Binding-site contacts:
Ligand atom C1 contacts residue THR41 of chain 3.A at 3.1 Å.
Ligand atom C3 contacts residue HIS143 of chain 3.A at 3.9 Å.
Ligand atom O4 contacts residue THR41 of chain 3.A at 3.8 Å.
Ligand atom C1 contacts residue MET71 of chain 3.A at 3.2 Å (hydrophobic).
Ligand atom C5 contacts residue GLY139 of chain 3.A at 4.0 Å.
Ligand atom N2 contacts residue PHE146 of chain 3.A at 3.5 Å.
Ligand atom C5 contacts residue VAL138 of chain 3.A at 3.6 Å (hydrophobic).
Ligand atom O1 contacts residue ASP72 of chain 3.A at 3.0 Å (salt-bridge).
Ligand atom C2 contacts residue ASP72 of chain 3.A at 3.6 Å.
Ligand atom O5 contacts residue HIS143 of chain 3.A at 2.8 Å (h-bond).
Ligand atom C2 contacts residue MET71 of chain 3.A at 3.8 Å (hydrophobic).
Ligand atom C5 contacts residue HIS143 of chain 3.A at 3.5 Å.
Ligand atom O4 contacts residue GLY137 of chain 3.A at 3.4 Å.
Ligand atom P contacts residue LYS208 of chain 3.A at 4.0 Å.
Ligand atom O3 contacts residue ALA145 of chain 3.A at 3.4 Å (h-bond).
Ligand atom O4 contacts residue VAL138 of chain 3.A at 3.8 Å.
Ligand atom O1 contacts residue THR41 of chain 3.A at 2.8 Å (h-bond).
Ligand atom N2 contacts residue ASP72 of chain 3.A at 3.6 Å.
Ligand atom N2 contacts residue TYR85 of chain 3.A at 3.5 Å (h-bond).
Ligand atom C6 contacts residue LYS208 of chain 3.A at 3.3 Å.
Ligand atom C4 contacts residue THR41 of chain 3.A at 4.0 Å.
Ligand atom O1P contacts residue GLY42 of chain 3.A at 3.6 Å.
Ligand atom C6 contacts residue VAL138 of chain 3.A at 3.2 Å (hydrophobic).
Ligand atom O1 contacts residue PRO40 of chain 3.A at 3.4 Å.
Ligand atom P contacts residue THR44 of chain 3.A at 3.3 Å.
Ligand atom C3 contacts residue ALA145 of chain 3.A at 3.7 Å (hydrophobic).
Ligand atom C1 contacts residue PRO40 of chain 3.A at 3.8 Å (hydrophobic).
Ligand atom O3P contacts residue GLY42 of chain 3.A at 3.9 Å.
Ligand atom O1P contacts residue GLY43 of chain 3.A at 3.0 Å (h-bond).
Ligand atom O2P contacts residue THR44 of chain 3.A at 3.1 Å (h-bond).
Ligand atom O3P contacts residue THR44 of chain 3.A at 2.5 Å (h-bond).
Ligand atom N2 contacts residue THR41 of chain 3.A at 3.9 Å.
Ligand atom O2P contacts residue LYS208 of chain 3.A at 2.7 Å (salt-bridge).
Ligand atom O1P contacts residue ARG172 of chain 3.A at 2.9 Å (salt-bridge).
Ligand atom P contacts residue GLY43 of chain 3.A at 3.8 Å.
Ligand atom O1 contacts residue MET71 of chain 3.A at 3.2 Å.
Ligand atom C1 contacts residue ASP72 of chain 3.A at 3.9 Å.
Ligand atom O3P contacts residue GLY43 of chain 3.A at 3.6 Å.
Ligand atom O3 contacts residue MET71 of chain 3.A at 3.7 Å.
Ligand atom O3 contacts residue GLY137 of chain 3.A at 3.9 Å.

The small molecule below binds the protein below.
Small molecule (SMILES): N[C@@H](CO)[C@@H](O)[C@H](O)[C@H](O)COP(=O)(O)O

Sequence of chain 3.A:
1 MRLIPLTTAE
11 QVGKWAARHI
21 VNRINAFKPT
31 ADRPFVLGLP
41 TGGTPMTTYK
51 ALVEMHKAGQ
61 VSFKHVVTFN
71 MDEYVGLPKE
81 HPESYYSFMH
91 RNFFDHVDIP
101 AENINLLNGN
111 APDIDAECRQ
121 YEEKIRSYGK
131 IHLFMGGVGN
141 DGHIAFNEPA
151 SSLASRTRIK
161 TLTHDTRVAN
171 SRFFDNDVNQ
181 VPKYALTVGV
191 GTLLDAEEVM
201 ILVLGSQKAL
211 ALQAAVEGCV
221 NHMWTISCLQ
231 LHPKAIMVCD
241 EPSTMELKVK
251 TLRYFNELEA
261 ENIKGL